Sequence of chain 1.A:
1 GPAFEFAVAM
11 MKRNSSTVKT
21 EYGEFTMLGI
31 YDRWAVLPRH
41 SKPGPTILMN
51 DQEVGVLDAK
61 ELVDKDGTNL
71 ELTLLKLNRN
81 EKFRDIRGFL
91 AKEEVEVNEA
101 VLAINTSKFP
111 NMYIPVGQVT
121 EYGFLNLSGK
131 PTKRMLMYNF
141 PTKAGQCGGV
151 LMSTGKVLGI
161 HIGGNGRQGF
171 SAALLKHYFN

Binding-site contacts:
Ligand atom C15 contacts residue GLY164 of chain 1.A at 3.2 Å.
Ligand atom C22 contacts residue LEU127 of chain 1.A at 3.5 Å (hydrophobic).
Ligand atom C12 contacts residue SER128 of chain 1.A at 3.3 Å.
Ligand atom C17 contacts residue CYS147 of chain 1.A at 3.4 Å (hydrophobic).
Ligand atom O4 contacts residue THR142 of chain 1.A at 2.9 Å (h-bond).
Ligand atom N4 contacts residue GLY164 of chain 1.A at 3.1 Å.
Ligand atom N3 contacts residue CYS147 of chain 1.A at 3.3 Å (h-bond).
Ligand atom C24 contacts residue HIS40 of chain 1.A at 3.2 Å.
Ligand atom C24 contacts residue CYS147 of chain 1.A at 2.8 Å (hydrophobic).
Ligand atom C3 contacts residue ILE162 of chain 1.A at 3.7 Å (hydrophobic).
Ligand atom C15 contacts residue GLY163 of chain 1.A at 3.6 Å.
Ligand atom N2 contacts residue GLN146 of chain 1.A at 3.1 Å (h-bond).
Ligand atom C19 contacts residue CYS147 of chain 1.A at 3.1 Å (hydrophobic).
Ligand atom O4 contacts residue GLY163 of chain 1.A at 3.5 Å (h-bond).
Ligand atom O2 contacts residue GLY163 of chain 1.A at 3.1 Å.
Ligand atom C6 contacts residue GLY164 of chain 1.A at 3.2 Å.
Ligand atom N2 contacts residue GLY145 of chain 1.A at 2.9 Å.
Ligand atom C18 contacts residue HIS40 of chain 1.A at 3.6 Å.
Ligand atom C27 contacts residue GLY164 of chain 1.A at 3.4 Å.
Ligand atom N3 contacts residue ILE162 of chain 1.A at 3.1 Å (h-bond).
Ligand atom O3 contacts residue HIS40 of chain 1.A at 2.9 Å (h-bond).
Ligand atom O4 contacts residue HIS161 of chain 1.A at 2.8 Å (h-bond).
Ligand atom C23 contacts residue GLU71 of chain 1.A at 3.1 Å.
Ligand atom C1 contacts residue ILE162 of chain 1.A at 3.4 Å (hydrophobic).
Ligand atom C22 contacts residue SER128 of chain 1.A at 3.2 Å.
Ligand atom C11 contacts residue CYS147 of chain 1.A at 3.2 Å (hydrophobic).
Ligand atom C16 contacts residue LEU127 of chain 1.A at 3.5 Å (hydrophobic).
Ligand atom N2 contacts residue CYS147 of chain 1.A at 3.2 Å (h-bond).
Ligand atom O2 contacts residue GLY164 of chain 1.A at 3.0 Å (h-bond).
Ligand atom C18 contacts residue GLU71 of chain 1.A at 3.6 Å.
Ligand atom C20 contacts residue LEU127 of chain 1.A at 3.3 Å (hydrophobic).
Ligand atom C8 contacts residue ASN126 of chain 1.A at 3.6 Å.
Ligand atom C20 contacts residue GLU71 of chain 1.A at 3.4 Å.
Ligand atom N2 contacts residue ALA144 of chain 1.A at 3.3 Å.
Ligand atom O4 contacts residue LYS143 of chain 1.A at 3.6 Å (salt-bridge).
Ligand atom C23 contacts residue LEU127 of chain 1.A at 3.4 Å (hydrophobic).
Ligand atom C25 contacts residue GLY164 of chain 1.A at 3.5 Å.
Ligand atom C2 contacts residue HIS40 of chain 1.A at 3.5 Å.
Ligand atom C14 contacts residue ASN126 of chain 1.A at 3.4 Å.
Ligand atom O4 contacts residue GLY164 of chain 1.A at 3.5 Å (h-bond).

The small molecule below binds the protein below.
Small molecule (SMILES): N#C[C@H](O)[C@H](C[C@@H]1CCCNC1=O)NC(=O)[C@H](Cc1ccccc1)NC(=O)/C=C/c1ccccc1